A protein and the small-molecule ligand that binds it are described below.
Small molecule (SMILES): CC(=O)N[C@@H]1[C@@H](O)[C@H](O)[C@@H](CO)O[C@H]1O

Sequence of chain 1.A:
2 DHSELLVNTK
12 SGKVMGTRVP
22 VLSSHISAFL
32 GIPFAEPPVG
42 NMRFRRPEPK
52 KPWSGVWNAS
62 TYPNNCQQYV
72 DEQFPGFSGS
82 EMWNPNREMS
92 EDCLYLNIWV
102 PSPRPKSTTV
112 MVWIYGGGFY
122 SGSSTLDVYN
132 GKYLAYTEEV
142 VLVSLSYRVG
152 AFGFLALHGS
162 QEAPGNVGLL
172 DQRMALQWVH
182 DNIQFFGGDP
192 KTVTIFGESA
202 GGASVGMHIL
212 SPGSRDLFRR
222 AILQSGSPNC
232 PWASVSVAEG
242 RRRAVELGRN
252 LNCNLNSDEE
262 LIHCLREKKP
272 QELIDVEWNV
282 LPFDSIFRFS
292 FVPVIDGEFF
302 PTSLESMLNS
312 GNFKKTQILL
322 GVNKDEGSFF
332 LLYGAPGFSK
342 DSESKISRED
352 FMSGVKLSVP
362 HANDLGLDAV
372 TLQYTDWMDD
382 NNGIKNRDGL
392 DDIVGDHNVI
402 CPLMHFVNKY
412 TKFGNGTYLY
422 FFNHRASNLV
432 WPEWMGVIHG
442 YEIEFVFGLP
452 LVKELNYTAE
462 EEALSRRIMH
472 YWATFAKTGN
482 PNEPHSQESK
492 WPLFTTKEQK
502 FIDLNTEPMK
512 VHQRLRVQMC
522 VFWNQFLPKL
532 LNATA

Binding-site contacts:
Ligand atom C4 contacts residue ASN59 of chain 1.A at 4.3 Å.
Ligand atom C5 contacts residue THR62 of chain 1.A at 4.3 Å.
Ligand atom C5 contacts residue ASN59 of chain 1.A at 3.7 Å.
Ligand atom C3 contacts residue SER61 of chain 1.A at 4.4 Å.
Ligand atom C2 contacts residue ASN59 of chain 1.A at 2.5 Å.
Ligand atom C8 contacts residue ASN59 of chain 1.A at 4.2 Å.
Ligand atom N2 contacts residue SER61 of chain 1.A at 4.4 Å.
Ligand atom O5 contacts residue ASN59 of chain 1.A at 2.4 Å (h-bond).
Ligand atom O7 contacts residue ASN59 of chain 1.A at 2.8 Å (h-bond).
Ligand atom C3 contacts residue ASN59 of chain 1.A at 3.8 Å.
Ligand atom C6 contacts residue THR62 of chain 1.A at 4.5 Å.
Ligand atom C7 contacts residue ASN59 of chain 1.A at 3.0 Å.
Ligand atom N2 contacts residue ASN59 of chain 1.A at 2.8 Å (h-bond).
Ligand atom C1 contacts residue ASN59 of chain 1.A at 1.5 Å.
Ligand atom C1 contacts residue SER61 of chain 1.A at 3.6 Å.
Ligand atom C2 contacts residue SER61 of chain 1.A at 4.4 Å.
Ligand atom O5 contacts residue SER61 of chain 1.A at 4.4 Å.